Binding-site contacts:
Ligand atom O contacts residue ASN229 of chain 1.C at 3.2 Å (h-bond).
Ligand atom CB contacts residue ASN229 of chain 1.C at 3.8 Å.
Ligand atom CA contacts residue ASN229 of chain 1.C at 3.7 Å.
Ligand atom NH2 contacts residue ARG132 of chain 1.C at 3.5 Å (salt-bridge).
Ligand atom O3P contacts residue TYR133 of chain 1.C at 2.9 Å (h-bond).
Ligand atom O1P contacts residue LYS52 of chain 1.C at 3.7 Å.
Ligand atom NH2 contacts residue ARG59 of chain 1.C at 3.4 Å (salt-bridge).
Ligand atom CG contacts residue SER48 of chain 1.C at 3.3 Å.
Ligand atom NH1 contacts residue ARG63 of chain 1.C at 3.5 Å (salt-bridge).
Ligand atom O1P contacts residue ARG59 of chain 1.C at 2.5 Å (salt-bridge).
Ligand atom NE contacts residue VAL181 of chain 1.C at 3.7 Å.
Ligand atom N contacts residue ASN178 of chain 1.C at 3.1 Å (h-bond).
Ligand atom O contacts residue ASN178 of chain 1.C at 3.2 Å (h-bond).
Ligand atom CD contacts residue ILE222 of chain 1.C at 3.8 Å (hydrophobic).
Ligand atom CD1 contacts residue VAL49 of chain 1.C at 3.5 Å (hydrophobic).
Ligand atom O contacts residue VAL181 of chain 1.C at 3.7 Å.
Ligand atom NE contacts residue GLU185 of chain 1.C at 2.7 Å (salt-bridge).
Ligand atom N contacts residue ASN229 of chain 1.C at 3.1 Å (h-bond).
Ligand atom CB contacts residue LEU225 of chain 1.C at 3.7 Å (hydrophobic).
Ligand atom NH2 contacts residue ARG63 of chain 1.C at 3.0 Å (salt-bridge).
Ligand atom CG contacts residue LEU225 of chain 1.C at 3.6 Å (hydrophobic).
Ligand atom CD contacts residue GLU185 of chain 1.C at 3.0 Å.
Ligand atom O2P contacts residue TYR133 of chain 1.C at 3.8 Å.
Ligand atom O contacts residue LYS125 of chain 1.C at 3.3 Å (salt-bridge).
Ligand atom CZ contacts residue GLU185 of chain 1.C at 3.5 Å.
Ligand atom O2P contacts residue ARG132 of chain 1.C at 2.6 Å (salt-bridge).
Ligand atom CD2 contacts residue ASN45 of chain 1.C at 3.8 Å.
Ligand atom O2P contacts residue ARG59 of chain 1.C at 3.1 Å (salt-bridge).
Ligand atom C contacts residue LYS125 of chain 1.C at 3.6 Å.
Ligand atom OE1 contacts residue LEU225 of chain 1.C at 3.7 Å.
Ligand atom P contacts residue ARG59 of chain 1.C at 3.6 Å.
Ligand atom O contacts residue LYS125 of chain 1.C at 3.2 Å (salt-bridge).
Ligand atom NH2 contacts residue GLU185 of chain 1.C at 3.2 Å (salt-bridge).
Ligand atom O3P contacts residue ARG132 of chain 1.C at 3.3 Å (salt-bridge).
Ligand atom CD1 contacts residue SER48 of chain 1.C at 3.4 Å.
Ligand atom OE1 contacts residue LEU221 of chain 1.C at 3.4 Å.
Ligand atom CB contacts residue ASN178 of chain 1.C at 3.5 Å.
Ligand atom CG2 contacts residue VAL181 of chain 1.C at 3.7 Å (hydrophobic).
Ligand atom CZ contacts residue ARG63 of chain 1.C at 3.5 Å.
Ligand atom CA contacts residue ASN178 of chain 1.C at 3.7 Å.

Sequence of chain 1.C:
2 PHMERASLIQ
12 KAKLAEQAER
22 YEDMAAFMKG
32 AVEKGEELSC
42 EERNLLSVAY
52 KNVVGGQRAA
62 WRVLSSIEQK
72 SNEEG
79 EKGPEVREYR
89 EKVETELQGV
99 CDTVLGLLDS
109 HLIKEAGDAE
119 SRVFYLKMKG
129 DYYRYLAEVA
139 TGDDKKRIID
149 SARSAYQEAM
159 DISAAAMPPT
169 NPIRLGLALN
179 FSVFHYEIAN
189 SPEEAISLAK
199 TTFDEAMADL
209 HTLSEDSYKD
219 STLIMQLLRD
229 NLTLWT

This small molecule binds to this protein.
Small molecule (SMILES): CC(C)C[C@H](NC(=O)[C@H](CCC(N)=O)NC(=O)[C@@H](NC(=O)[C@H](CCC(=O)O)NC(=O)[C@H](CCCN=C(N)N)NC(=O)[C@H](CCCN=C(N)N)NC(=O)[C@@H](NC(=O)[C@H](C)N)[C@@H](C)O)[C@@H](C)OP(=O)(O)O)C(=O)O